The protein below binds the small molecule below.
Small molecule (SMILES): CC(=O)N[C@@H]1[C@@H](O)[C@H](O)[C@@H](CO)O[C@H]1O

Binding-site contacts:
Ligand atom C5 contacts residue ASN126 of chain 1.D at 3.8 Å.
Ligand atom O5 contacts residue ASN126 of chain 1.D at 2.5 Å (h-bond).
Ligand atom C1 contacts residue ASN126 of chain 1.D at 1.5 Å.
Ligand atom C8 contacts residue TYR127 of chain 1.D at 4.5 Å (hydrophobic).
Ligand atom N2 contacts residue ASN126 of chain 1.D at 2.9 Å (h-bond).
Ligand atom C8 contacts residue GLU123 of chain 1.D at 3.0 Å.
Ligand atom C4 contacts residue ASN126 of chain 1.D at 4.4 Å.
Ligand atom C8 contacts residue SER125 of chain 1.D at 4.3 Å.
Ligand atom C3 contacts residue ASN126 of chain 1.D at 3.9 Å.
Ligand atom C7 contacts residue GLU123 of chain 1.D at 4.4 Å.
Ligand atom C2 contacts residue ASN126 of chain 1.D at 2.5 Å.
Ligand atom C8 contacts residue ILE124 of chain 1.D at 4.3 Å (hydrophobic).
Ligand atom C8 contacts residue ASN126 of chain 1.D at 3.6 Å.
Ligand atom C7 contacts residue ASN126 of chain 1.D at 3.4 Å.
Ligand atom O7 contacts residue ASN126 of chain 1.D at 3.7 Å.

Sequence of chain 1.D:
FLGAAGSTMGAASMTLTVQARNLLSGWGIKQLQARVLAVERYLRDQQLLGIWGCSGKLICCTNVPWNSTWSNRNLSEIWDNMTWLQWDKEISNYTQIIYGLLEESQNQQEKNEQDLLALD